Sequence of chain 1.C:
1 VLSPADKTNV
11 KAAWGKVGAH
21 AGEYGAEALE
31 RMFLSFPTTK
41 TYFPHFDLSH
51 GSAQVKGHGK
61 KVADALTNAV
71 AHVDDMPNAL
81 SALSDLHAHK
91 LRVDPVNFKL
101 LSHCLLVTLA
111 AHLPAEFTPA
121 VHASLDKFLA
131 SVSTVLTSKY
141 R

Binding-site contacts:
Ligand atom C4 contacts residue HIS50 of chain 1.C at 4.0 Å.
Ligand atom C3 contacts residue HIS50 of chain 1.C at 3.6 Å.
Ligand atom O contacts residue HIS50 of chain 1.C at 4.2 Å.
Ligand atom N contacts residue HIS50 of chain 1.C at 4.3 Å.
Ligand atom C2 contacts residue HIS50 of chain 1.C at 3.5 Å.
Ligand atom C6 contacts residue HIS50 of chain 1.C at 4.0 Å.
Ligand atom C1 contacts residue HIS50 of chain 1.C at 3.7 Å.
Ligand atom C5 contacts residue HIS50 of chain 1.C at 4.2 Å.

The small molecule below binds the protein below.
Small molecule (SMILES): O=Nc1ccccc1